Binding-site contacts:
Ligand atom C1 contacts residue ASN67 of chain 1.C at 1.4 Å.
Ligand atom C3 contacts residue ASN67 of chain 1.C at 3.8 Å.
Ligand atom O6 contacts residue ASN67 of chain 1.C at 3.7 Å.
Ligand atom C2 contacts residue ASN67 of chain 1.C at 2.4 Å.
Ligand atom O5 contacts residue ASN67 of chain 1.C at 2.5 Å (h-bond).
Ligand atom O7 contacts residue ASN67 of chain 1.C at 4.1 Å.
Ligand atom C8 contacts residue MET118 of chain 1.C at 4.0 Å (hydrophobic).
Ligand atom C8 contacts residue PHE90 of chain 1.C at 3.6 Å (hydrophobic).
Ligand atom C5 contacts residue ASN67 of chain 1.C at 3.8 Å.
Ligand atom C7 contacts residue ASN67 of chain 1.C at 3.7 Å.
Ligand atom C4 contacts residue ASN67 of chain 1.C at 4.3 Å.
Ligand atom C8 contacts residue ARG89 of chain 1.C at 4.1 Å.
Ligand atom N2 contacts residue ASN67 of chain 1.C at 2.8 Å (h-bond).
Ligand atom C7 contacts residue PHE90 of chain 1.C at 4.3 Å (hydrophobic).

Sequence of chain 1.C:
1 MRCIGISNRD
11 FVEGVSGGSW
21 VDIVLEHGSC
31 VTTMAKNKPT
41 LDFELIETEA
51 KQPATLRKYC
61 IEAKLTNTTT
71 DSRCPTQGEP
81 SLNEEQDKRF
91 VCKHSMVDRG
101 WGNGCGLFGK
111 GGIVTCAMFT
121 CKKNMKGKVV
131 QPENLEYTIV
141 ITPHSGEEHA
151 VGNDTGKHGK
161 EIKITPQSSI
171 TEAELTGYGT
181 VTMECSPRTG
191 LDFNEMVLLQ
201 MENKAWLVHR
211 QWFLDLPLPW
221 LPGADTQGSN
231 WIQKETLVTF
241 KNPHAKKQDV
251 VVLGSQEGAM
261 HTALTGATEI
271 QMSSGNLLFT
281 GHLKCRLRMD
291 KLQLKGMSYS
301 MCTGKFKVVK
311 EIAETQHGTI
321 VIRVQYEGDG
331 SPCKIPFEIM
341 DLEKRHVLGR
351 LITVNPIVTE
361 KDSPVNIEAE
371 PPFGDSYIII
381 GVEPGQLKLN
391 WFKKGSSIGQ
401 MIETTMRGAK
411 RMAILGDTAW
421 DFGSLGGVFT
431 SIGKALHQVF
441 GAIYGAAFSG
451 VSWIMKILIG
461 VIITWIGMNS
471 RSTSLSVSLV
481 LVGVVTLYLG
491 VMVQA

This protein binds this small molecule.
Small molecule (SMILES): CC(=O)N[C@@H]1[C@@H](O)[C@H](O)[C@@H](CO)O[C@H]1O